Sequence of chain 1.B:
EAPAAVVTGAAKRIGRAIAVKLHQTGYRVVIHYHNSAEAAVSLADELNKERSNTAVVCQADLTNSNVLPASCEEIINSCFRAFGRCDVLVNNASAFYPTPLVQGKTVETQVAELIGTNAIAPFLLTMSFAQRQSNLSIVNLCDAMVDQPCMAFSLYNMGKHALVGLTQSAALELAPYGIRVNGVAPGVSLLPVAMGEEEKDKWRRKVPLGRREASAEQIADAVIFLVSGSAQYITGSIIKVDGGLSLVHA

Binding-site contacts:
Ligand atom C11 contacts residue PHE117 of chain 1.B at 3.5 Å (hydrophobic).
Ligand atom C11 contacts residue NAP1 of chain 1.J at 3.7 Å.
Ligand atom N3 contacts residue NAP1 of chain 1.J at 2.9 Å (h-bond).
Ligand atom N1 contacts residue PHE117 of chain 1.B at 4.1 Å.
Ligand atom C12 contacts residue NAP1 of chain 1.J at 3.3 Å.
Ligand atom C6 contacts residue PHE117 of chain 1.B at 3.9 Å (hydrophobic).
Ligand atom N5 contacts residue PHE117 of chain 1.B at 3.6 Å.
Ligand atom C3 contacts residue TRP241 of chain 1.B at 3.8 Å (hydrophobic).
Ligand atom N2 contacts residue NAP1 of chain 1.J at 2.8 Å (h-bond).
Ligand atom N5 contacts residue ASP181 of chain 1.B at 3.8 Å.
Ligand atom C10 contacts residue SER115 of chain 1.B at 3.9 Å.
Ligand atom C10 contacts residue PHE117 of chain 1.B at 3.5 Å (hydrophobic).
Ligand atom C1 contacts residue NAP1 of chain 1.J at 3.5 Å.
Ligand atom C4 contacts residue PRO230 of chain 1.B at 3.7 Å (hydrophobic).
Ligand atom N4 contacts residue NAP1 of chain 1.J at 2.8 Å (h-bond).
Ligand atom C9 contacts residue NAP1 of chain 1.J at 3.8 Å.
Ligand atom C12 contacts residue PHE117 of chain 1.B at 3.7 Å (hydrophobic).
Ligand atom C10 contacts residue NAP1 of chain 1.J at 3.3 Å.
Ligand atom N4 contacts residue PHE117 of chain 1.B at 3.6 Å.
Ligand atom C2 contacts residue TRP241 of chain 1.B at 4.2 Å (hydrophobic).
Ligand atom N2 contacts residue PHE117 of chain 1.B at 3.9 Å.
Ligand atom C8 contacts residue NAP1 of chain 1.J at 3.8 Å.
Ligand atom C11 contacts residue TYR194 of chain 1.B at 3.6 Å (hydrophobic).
Ligand atom C5 contacts residue PHE117 of chain 1.B at 3.6 Å (hydrophobic).
Ligand atom N4 contacts residue TYR194 of chain 1.B at 3.6 Å.
Ligand atom N4 contacts residue SER115 of chain 1.B at 4.0 Å.
Ligand atom C7 contacts residue PHE117 of chain 1.B at 3.7 Å (hydrophobic).
Ligand atom N3 contacts residue PHE117 of chain 1.B at 3.6 Å.
Ligand atom C1 contacts residue GLY225 of chain 1.B at 4.1 Å.
Ligand atom N3 contacts residue SER115 of chain 1.B at 2.9 Å (h-bond).
Ligand atom C7 contacts residue NAP1 of chain 1.J at 3.7 Å.
Ligand atom C12 contacts residue TYR194 of chain 1.B at 4.0 Å (hydrophobic).
Ligand atom C9 contacts residue PHE117 of chain 1.B at 3.8 Å (hydrophobic).
Ligand atom C8 contacts residue PHE117 of chain 1.B at 3.9 Å (hydrophobic).
Ligand atom N1 contacts residue ARG34 of chain 1.B at 3.8 Å.
Ligand atom N1 contacts residue NAP1 of chain 1.J at 3.8 Å.
Ligand atom C3 contacts residue LEU229 of chain 1.B at 3.6 Å (hydrophobic).
Ligand atom N5 contacts residue NAP1 of chain 1.J at 3.4 Å.
Ligand atom C6 contacts residue NAP1 of chain 1.J at 3.7 Å.
Ligand atom N5 contacts residue TYR194 of chain 1.B at 2.9 Å (h-bond).

This small molecule binds to this protein.
Small molecule (SMILES): Nc1nc(N)c2c(-c3ccccc3)c[nH]c2n1